Sequence of chain 2.A:
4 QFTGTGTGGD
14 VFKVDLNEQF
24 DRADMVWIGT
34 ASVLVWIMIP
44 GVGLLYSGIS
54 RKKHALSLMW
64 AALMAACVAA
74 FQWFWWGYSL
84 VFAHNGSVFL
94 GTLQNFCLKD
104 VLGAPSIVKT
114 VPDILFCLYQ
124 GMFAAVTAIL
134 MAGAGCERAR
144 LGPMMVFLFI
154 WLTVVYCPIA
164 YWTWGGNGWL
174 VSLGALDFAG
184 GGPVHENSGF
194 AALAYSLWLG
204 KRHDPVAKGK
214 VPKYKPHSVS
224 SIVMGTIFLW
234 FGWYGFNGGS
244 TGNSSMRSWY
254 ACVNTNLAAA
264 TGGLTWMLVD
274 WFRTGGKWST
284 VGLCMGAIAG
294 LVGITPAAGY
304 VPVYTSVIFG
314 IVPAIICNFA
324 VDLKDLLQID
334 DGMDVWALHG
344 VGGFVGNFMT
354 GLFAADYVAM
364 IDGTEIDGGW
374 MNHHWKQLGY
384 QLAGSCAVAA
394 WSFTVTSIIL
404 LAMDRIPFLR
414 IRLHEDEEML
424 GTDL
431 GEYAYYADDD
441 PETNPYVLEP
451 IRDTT

Sequence of chain 1.A:
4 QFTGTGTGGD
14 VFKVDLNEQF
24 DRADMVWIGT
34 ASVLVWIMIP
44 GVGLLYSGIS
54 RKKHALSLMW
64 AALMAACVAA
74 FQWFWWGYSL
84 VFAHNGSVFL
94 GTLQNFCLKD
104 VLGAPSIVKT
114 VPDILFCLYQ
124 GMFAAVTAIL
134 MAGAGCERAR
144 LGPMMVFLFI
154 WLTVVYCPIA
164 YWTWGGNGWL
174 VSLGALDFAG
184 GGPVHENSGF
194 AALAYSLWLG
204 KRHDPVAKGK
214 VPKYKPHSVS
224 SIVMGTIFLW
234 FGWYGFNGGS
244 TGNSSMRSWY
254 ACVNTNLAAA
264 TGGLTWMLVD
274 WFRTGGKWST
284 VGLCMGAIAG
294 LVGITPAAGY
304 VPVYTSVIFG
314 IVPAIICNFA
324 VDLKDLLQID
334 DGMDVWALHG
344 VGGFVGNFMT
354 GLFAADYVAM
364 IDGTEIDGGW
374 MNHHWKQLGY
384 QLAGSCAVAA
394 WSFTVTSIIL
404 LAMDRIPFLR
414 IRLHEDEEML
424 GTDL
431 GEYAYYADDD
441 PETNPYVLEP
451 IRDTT

The small molecule below binds the protein below.
Small molecule (SMILES): CCCCCCCCCCO[C@@H]1O[C@H](CO)[C@@H](O[C@H]2O[C@H](CO)[C@@H](O)[C@H](O)[C@H]2O)[C@H](O)[C@H]1O

Binding-site contacts:
Ligand atom O6 contacts residue TYR307 of chain 1.A at 3.8 Å.
Ligand atom C3 contacts residue TYR307 of chain 1.A at 4.1 Å (hydrophobic).
Ligand atom C40 contacts residue PHE74 of chain 2.A at 3.9 Å (hydrophobic).
Ligand atom O49 contacts residue CYS100 of chain 2.A at 3.7 Å.
Ligand atom O5 contacts residue TYR307 of chain 1.A at 4.3 Å.
Ligand atom C34 contacts residue TRP78 of chain 2.A at 4.3 Å (hydrophobic).
Ligand atom C10 contacts residue TYR307 of chain 1.A at 4.3 Å (hydrophobic).
Ligand atom C19 contacts residue CYS100 of chain 2.A at 4.0 Å (hydrophobic).
Ligand atom C1 contacts residue TYR307 of chain 1.A at 4.2 Å (hydrophobic).
Ligand atom O49 contacts residue LYS102 of chain 2.A at 4.2 Å.
Ligand atom O16 contacts residue CYS100 of chain 2.A at 4.2 Å.
Ligand atom C37 contacts residue ILE314 of chain 1.A at 4.1 Å (hydrophobic).
Ligand atom C31 contacts residue PHE77 of chain 2.A at 4.1 Å (hydrophobic).
Ligand atom O61 contacts residue TYR307 of chain 1.A at 4.3 Å.
Ligand atom C11 contacts residue TYR307 of chain 1.A at 4.4 Å (hydrophobic).
Ligand atom C37 contacts residue PHE74 of chain 2.A at 3.5 Å (hydrophobic).
Ligand atom C2 contacts residue TYR307 of chain 1.A at 4.5 Å (hydrophobic).
Ligand atom C37 contacts residue VAL310 of chain 1.A at 4.4 Å (hydrophobic).
Ligand atom C31 contacts residue VAL310 of chain 1.A at 4.4 Å (hydrophobic).
Ligand atom C31 contacts residue TRP78 of chain 2.A at 3.9 Å (hydrophobic).
Ligand atom O49 contacts residue PHE99 of chain 2.A at 3.8 Å.
Ligand atom C25 contacts residue PHE77 of chain 2.A at 4.5 Å (hydrophobic).
Ligand atom C43 contacts residue PHE74 of chain 2.A at 3.7 Å (hydrophobic).
Ligand atom C43 contacts residue ILE314 of chain 1.A at 4.2 Å (hydrophobic).
Ligand atom O55 contacts residue LYS102 of chain 2.A at 4.2 Å.
Ligand atom C28 contacts residue TRP78 of chain 2.A at 4.0 Å (hydrophobic).
Ligand atom C25 contacts residue VAL310 of chain 1.A at 3.9 Å (hydrophobic).
Ligand atom C34 contacts residue PHE74 of chain 2.A at 3.9 Å (hydrophobic).
Ligand atom O55 contacts residue TYR307 of chain 1.A at 3.9 Å.
Ligand atom O3 contacts residue LYS102 of chain 2.A at 3.8 Å.
Ligand atom C40 contacts residue ILE314 of chain 1.A at 4.2 Å (hydrophobic).
Ligand atom O4 contacts residue ASP103 of chain 2.A at 4.3 Å.
Ligand atom C31 contacts residue PHE74 of chain 2.A at 3.8 Å (hydrophobic).
Ligand atom C25 contacts residue TYR307 of chain 1.A at 4.2 Å (hydrophobic).
Ligand atom C57 contacts residue TYR307 of chain 1.A at 4.2 Å (hydrophobic).